Binding-site contacts:
Ligand atom C11 contacts residue NAP1 of chain 1.E at 3.2 Å.
Ligand atom C14 contacts residue TYR158 of chain 1.B at 3.8 Å (hydrophobic).
Ligand atom C22 contacts residue ALA201 of chain 1.B at 3.5 Å (hydrophobic).
Ligand atom C23 contacts residue THR99 of chain 1.B at 3.8 Å.
Ligand atom C21 contacts residue THR99 of chain 1.B at 4.0 Å.
Ligand atom C2 contacts residue LEU192 of chain 1.B at 3.2 Å (hydrophobic).
Ligand atom N10 contacts residue LEU146 of chain 1.B at 3.6 Å.
Ligand atom C3 contacts residue LEU192 of chain 1.B at 3.5 Å (hydrophobic).
Ligand atom N13 contacts residue NAP1 of chain 1.E at 3.5 Å.
Ligand atom C18 contacts residue ALA198 of chain 1.B at 3.7 Å (hydrophobic).
Ligand atom C16 contacts residue LEU101 of chain 1.B at 4.0 Å (hydrophobic).
Ligand atom C15 contacts residue VAL155 of chain 1.B at 4.0 Å (hydrophobic).
Ligand atom C9 contacts residue GLY191 of chain 1.B at 3.7 Å.
Ligand atom C1 contacts residue ILE205 of chain 1.B at 3.5 Å (hydrophobic).
Ligand atom C8 contacts residue SER145 of chain 1.B at 3.8 Å.
Ligand atom C9 contacts residue LEU190 of chain 1.B at 3.4 Å (hydrophobic).
Ligand atom C17 contacts residue ALA201 of chain 1.B at 3.6 Å (hydrophobic).
Ligand atom O12 contacts residue NAP1 of chain 1.E at 3.0 Å.
Ligand atom N5 contacts residue LEU192 of chain 1.B at 3.8 Å.
Ligand atom N10 contacts residue LEU192 of chain 1.B at 3.6 Å.
Ligand atom C11 contacts residue TYR158 of chain 1.B at 4.0 Å (hydrophobic).
Ligand atom C18 contacts residue NAP1 of chain 1.E at 3.6 Å.
Ligand atom C9 contacts residue NAP1 of chain 1.E at 3.7 Å.
Ligand atom N10 contacts residue GLY191 of chain 1.B at 3.4 Å.
Ligand atom O12 contacts residue TYR158 of chain 1.B at 2.9 Å (h-bond).
Ligand atom N7 contacts residue LEU192 of chain 1.B at 3.3 Å.
Ligand atom C4 contacts residue LEU192 of chain 1.B at 3.8 Å (hydrophobic).
Ligand atom C19 contacts residue NAP1 of chain 1.E at 3.8 Å.
Ligand atom C25 contacts residue TYR255 of chain 1.A at 3.9 Å (hydrophobic).
Ligand atom C22 contacts residue THR99 of chain 1.B at 3.8 Å.
Ligand atom C20 contacts residue ILE96 of chain 1.B at 4.0 Å (hydrophobic).
Ligand atom O24 contacts residue THR99 of chain 1.B at 3.0 Å (h-bond).
Ligand atom C11 contacts residue SER145 of chain 1.B at 3.6 Å.
Ligand atom C9 contacts residue SER145 of chain 1.B at 3.5 Å.
Ligand atom C6 contacts residue LEU192 of chain 1.B at 3.6 Å (hydrophobic).
Ligand atom C1 contacts residue LEU192 of chain 1.B at 3.8 Å (hydrophobic).
Ligand atom O12 contacts residue SER145 of chain 1.B at 2.7 Å (h-bond).
Ligand atom C9 contacts residue LEU146 of chain 1.B at 3.9 Å (hydrophobic).
Ligand atom C8 contacts residue NAP1 of chain 1.E at 3.7 Å.
Ligand atom N10 contacts residue LEU190 of chain 1.B at 3.8 Å.

This protein binds this small molecule.
Small molecule (SMILES): Cc1cc(C)n2ncc(C(=O)NC3[C@@H]4CC5C[C@H]3CC(O)(C5)C4)c2n1

Sequence of chain 1.A:
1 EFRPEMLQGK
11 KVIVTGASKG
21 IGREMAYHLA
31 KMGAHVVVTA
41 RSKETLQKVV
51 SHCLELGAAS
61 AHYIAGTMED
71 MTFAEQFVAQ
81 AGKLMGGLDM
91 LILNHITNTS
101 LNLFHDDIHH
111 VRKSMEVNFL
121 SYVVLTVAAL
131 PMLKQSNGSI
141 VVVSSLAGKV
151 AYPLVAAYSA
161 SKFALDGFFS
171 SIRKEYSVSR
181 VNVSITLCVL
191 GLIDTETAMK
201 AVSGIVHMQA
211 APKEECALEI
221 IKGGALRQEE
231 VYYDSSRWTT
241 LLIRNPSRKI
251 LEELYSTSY

Sequence of chain 1.B:
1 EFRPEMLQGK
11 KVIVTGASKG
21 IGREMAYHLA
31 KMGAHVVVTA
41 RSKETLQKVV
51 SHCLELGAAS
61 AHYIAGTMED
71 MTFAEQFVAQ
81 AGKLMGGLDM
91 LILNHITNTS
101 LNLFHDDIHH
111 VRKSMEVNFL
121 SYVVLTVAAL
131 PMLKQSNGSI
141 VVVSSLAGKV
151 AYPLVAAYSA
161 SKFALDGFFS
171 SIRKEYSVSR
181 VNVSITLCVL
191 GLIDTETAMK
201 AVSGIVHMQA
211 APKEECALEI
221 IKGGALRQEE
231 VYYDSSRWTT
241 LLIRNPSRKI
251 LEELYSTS